Sequence of chain 1.A:
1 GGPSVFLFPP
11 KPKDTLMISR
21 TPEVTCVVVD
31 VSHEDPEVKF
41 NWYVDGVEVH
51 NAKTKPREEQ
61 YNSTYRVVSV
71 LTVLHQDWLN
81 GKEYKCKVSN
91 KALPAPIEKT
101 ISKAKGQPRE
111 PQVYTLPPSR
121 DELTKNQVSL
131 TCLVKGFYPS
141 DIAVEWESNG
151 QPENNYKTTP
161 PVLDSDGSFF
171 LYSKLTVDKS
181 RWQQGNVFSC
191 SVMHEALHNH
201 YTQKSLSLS

This small molecule binds to this protein.
Small molecule (SMILES): CC(=O)N[C@H]1[C@H](O[C@H]2[C@H](O)[C@@H](NC(C)=O)CO[C@@H]2CO)O[C@H](CO)[C@@H](O[C@H]2O[C@H](CO[C@H]3O[C@H](CO)[C@@H](O)[C@H](O)[C@@H]3O[C@@H]3O[C@H](CO)[C@@H](O[C@@H]4O[C@H](CO)[C@H](O)[C@H](O)[C@H]4O)[C@H](O)[C@H]3NC(C)=O)[C@@H](O)[C@H](O[C@H]3O[C@H](CO)[C@@H](O)[C@H](O)[C@@H]3O[C@@H]3O[C@H](CO)[C@@H](O)[C@H](O)[C@H]3NC(C)=O)[C@@H]2O)[C@@H]1O

Binding-site contacts:
Ligand atom O5 contacts residue PHE6 of chain 1.A at 3.7 Å.
Ligand atom C4 contacts residue PHE6 of chain 1.A at 3.7 Å (hydrophobic).
Ligand atom C8 contacts residue ASP30 of chain 1.A at 3.6 Å.
Ligand atom C5 contacts residue ASN62 of chain 1.A at 3.7 Å.
Ligand atom C2 contacts residue ASN62 of chain 1.A at 2.4 Å.
Ligand atom N2 contacts residue ASN62 of chain 1.A at 2.8 Å (h-bond).
Ligand atom O3 contacts residue GLU23 of chain 1.A at 3.2 Å (salt-bridge).
Ligand atom C2 contacts residue PRO9 of chain 1.A at 3.4 Å (hydrophobic).
Ligand atom O2 contacts residue PHE8 of chain 1.A at 3.5 Å (h-bond).
Ligand atom O4 contacts residue PHE8 of chain 1.A at 3.8 Å.
Ligand atom O3 contacts residue ASP30 of chain 1.A at 3.7 Å.
Ligand atom O3 contacts residue LYS11 of chain 1.A at 2.8 Å (salt-bridge).
Ligand atom O3 contacts residue PRO10 of chain 1.A at 3.6 Å.
Ligand atom C2 contacts residue PHE8 of chain 1.A at 3.8 Å (hydrophobic).
Ligand atom O2 contacts residue PRO9 of chain 1.A at 2.8 Å (h-bond).
Ligand atom C1 contacts residue PHE8 of chain 1.A at 3.8 Å (hydrophobic).
Ligand atom O6 contacts residue PHE8 of chain 1.A at 3.7 Å.
Ligand atom C3 contacts residue ASN62 of chain 1.A at 3.8 Å.
Ligand atom O6 contacts residue PHE6 of chain 1.A at 3.7 Å.
Ligand atom O7 contacts residue ARG66 of chain 1.A at 3.8 Å.
Ligand atom O5 contacts residue LYS11 of chain 1.A at 3.5 Å (salt-bridge).
Ligand atom O5 contacts residue ASN62 of chain 1.A at 2.4 Å (h-bond).
Ligand atom C5 contacts residue PHE8 of chain 1.A at 3.6 Å (hydrophobic).
Ligand atom C3 contacts residue ASP30 of chain 1.A at 3.3 Å.
Ligand atom O4 contacts residue LYS11 of chain 1.A at 3.0 Å.
Ligand atom O7 contacts residue ASN62 of chain 1.A at 3.7 Å.
Ligand atom O4 contacts residue VAL29 of chain 1.A at 3.8 Å.
Ligand atom C6 contacts residue PHE8 of chain 1.A at 3.6 Å (hydrophobic).
Ligand atom O6 contacts residue GLN60 of chain 1.A at 2.9 Å (h-bond).
Ligand atom C8 contacts residue ARG66 of chain 1.A at 3.4 Å.
Ligand atom C3 contacts residue PHE6 of chain 1.A at 3.8 Å (hydrophobic).
Ligand atom N2 contacts residue ASP30 of chain 1.A at 2.8 Å (salt-bridge).
Ligand atom C7 contacts residue ASP30 of chain 1.A at 3.7 Å.
Ligand atom C1 contacts residue ASN62 of chain 1.A at 1.4 Å.
Ligand atom C2 contacts residue ASP30 of chain 1.A at 3.5 Å.
Ligand atom C7 contacts residue ASN62 of chain 1.A at 3.4 Å.
Ligand atom O2 contacts residue THR25 of chain 1.A at 3.1 Å (h-bond).
Ligand atom O7 contacts residue VAL29 of chain 1.A at 3.2 Å.
Ligand atom C6 contacts residue THR25 of chain 1.A at 3.7 Å.
Ligand atom O4 contacts residue PHE6 of chain 1.A at 3.5 Å.